Binding-site contacts:
Ligand atom C2 contacts residue ASN281 of chain 1.A at 2.3 Å.
Ligand atom C6 contacts residue ASN284 of chain 1.A at 4.4 Å.
Ligand atom C1 contacts residue ASN281 of chain 1.A at 1.4 Å.
Ligand atom O5 contacts residue THR283 of chain 1.A at 3.4 Å (h-bond).
Ligand atom O5 contacts residue ASN281 of chain 1.A at 2.4 Å (h-bond).
Ligand atom C1 contacts residue ASN284 of chain 1.A at 4.3 Å.
Ligand atom C1 contacts residue THR283 of chain 1.A at 3.5 Å.
Ligand atom C5 contacts residue ASN281 of chain 1.A at 3.7 Å.
Ligand atom C4 contacts residue ASN281 of chain 1.A at 4.1 Å.
Ligand atom C3 contacts residue ASN281 of chain 1.A at 3.6 Å.
Ligand atom O7 contacts residue ASN281 of chain 1.A at 4.0 Å.
Ligand atom O5 contacts residue ASN284 of chain 1.A at 3.5 Å.
Ligand atom C5 contacts residue THR283 of chain 1.A at 3.6 Å.
Ligand atom C7 contacts residue ASN281 of chain 1.A at 3.6 Å.
Ligand atom N2 contacts residue ASN281 of chain 1.A at 2.8 Å (h-bond).
Ligand atom C6 contacts residue THR283 of chain 1.A at 3.8 Å.

Sequence of chain 1.A:
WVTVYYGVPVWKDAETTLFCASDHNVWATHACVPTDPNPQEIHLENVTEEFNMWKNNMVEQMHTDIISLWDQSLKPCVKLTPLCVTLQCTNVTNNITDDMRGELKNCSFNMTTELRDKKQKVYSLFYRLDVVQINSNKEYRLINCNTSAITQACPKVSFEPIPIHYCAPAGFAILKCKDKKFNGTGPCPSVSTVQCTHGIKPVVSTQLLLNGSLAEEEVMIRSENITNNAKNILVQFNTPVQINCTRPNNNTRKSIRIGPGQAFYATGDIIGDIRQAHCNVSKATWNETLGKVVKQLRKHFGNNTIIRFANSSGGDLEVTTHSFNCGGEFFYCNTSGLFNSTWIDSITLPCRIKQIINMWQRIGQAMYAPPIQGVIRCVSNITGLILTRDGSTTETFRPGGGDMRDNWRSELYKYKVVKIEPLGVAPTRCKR

The protein below binds the small molecule below.
Small molecule (SMILES): CC(=O)N[C@@H]1[C@@H](O)[C@H](O)[C@@H](CO)O[C@H]1O